A small-molecule ligand and the protein it binds are described below.
Small molecule (SMILES): CC(=O)N[C@@H]1[C@@H](O)[C@H](O)[C@@H](CO)O[C@H]1O

Binding-site contacts:
Ligand atom O7 contacts residue ARG348 of chain 1.D at 3.1 Å (salt-bridge).
Ligand atom O7 contacts residue ASN373 of chain 1.D at 3.4 Å (h-bond).
Ligand atom C5 contacts residue PRO372 of chain 1.D at 4.3 Å (hydrophobic).
Ligand atom C1 contacts residue PRO372 of chain 1.D at 4.2 Å (hydrophobic).
Ligand atom C2 contacts residue ASN373 of chain 1.D at 2.5 Å.
Ligand atom C6 contacts residue PRO372 of chain 1.D at 4.5 Å (hydrophobic).
Ligand atom C4 contacts residue ASN373 of chain 1.D at 4.2 Å.
Ligand atom C7 contacts residue ASN373 of chain 1.D at 3.4 Å.
Ligand atom O5 contacts residue PRO372 of chain 1.D at 3.6 Å (h-bond).
Ligand atom C8 contacts residue ARG348 of chain 1.D at 3.2 Å.
Ligand atom C1 contacts residue ASN373 of chain 1.D at 1.4 Å.
Ligand atom C5 contacts residue ASN373 of chain 1.D at 3.6 Å.
Ligand atom C3 contacts residue ASN373 of chain 1.D at 3.8 Å.
Ligand atom O5 contacts residue ASN373 of chain 1.D at 2.3 Å (h-bond).
Ligand atom O6 contacts residue PRO372 of chain 1.D at 3.9 Å.
Ligand atom N2 contacts residue ASN373 of chain 1.D at 2.9 Å (h-bond).
Ligand atom C7 contacts residue ARG348 of chain 1.D at 3.5 Å.

Sequence of chain 1.D:
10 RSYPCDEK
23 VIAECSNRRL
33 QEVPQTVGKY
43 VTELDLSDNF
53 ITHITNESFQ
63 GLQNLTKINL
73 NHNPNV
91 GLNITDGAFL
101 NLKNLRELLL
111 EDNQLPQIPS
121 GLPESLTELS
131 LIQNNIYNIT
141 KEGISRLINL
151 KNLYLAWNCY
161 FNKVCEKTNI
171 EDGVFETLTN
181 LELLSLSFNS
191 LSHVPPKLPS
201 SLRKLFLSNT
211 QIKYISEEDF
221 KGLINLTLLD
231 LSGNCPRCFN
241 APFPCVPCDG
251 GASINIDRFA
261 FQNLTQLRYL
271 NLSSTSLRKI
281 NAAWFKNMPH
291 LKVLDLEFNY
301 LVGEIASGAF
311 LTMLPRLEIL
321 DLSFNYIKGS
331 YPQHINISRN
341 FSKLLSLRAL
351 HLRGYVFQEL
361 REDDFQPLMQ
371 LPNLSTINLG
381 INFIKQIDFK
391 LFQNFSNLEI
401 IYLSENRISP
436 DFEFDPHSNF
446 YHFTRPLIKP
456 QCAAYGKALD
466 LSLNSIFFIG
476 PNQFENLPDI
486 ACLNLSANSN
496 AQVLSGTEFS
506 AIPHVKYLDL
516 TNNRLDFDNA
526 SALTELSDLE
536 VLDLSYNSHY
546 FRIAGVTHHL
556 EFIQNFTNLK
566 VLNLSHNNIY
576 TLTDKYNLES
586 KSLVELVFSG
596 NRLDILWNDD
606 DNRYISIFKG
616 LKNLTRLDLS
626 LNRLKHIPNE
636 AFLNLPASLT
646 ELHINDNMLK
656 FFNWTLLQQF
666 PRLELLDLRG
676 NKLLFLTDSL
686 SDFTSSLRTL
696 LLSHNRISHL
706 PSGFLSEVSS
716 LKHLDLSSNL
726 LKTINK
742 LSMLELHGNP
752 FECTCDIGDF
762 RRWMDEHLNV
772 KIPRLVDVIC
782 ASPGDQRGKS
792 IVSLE